Sequence of chain 2.A:
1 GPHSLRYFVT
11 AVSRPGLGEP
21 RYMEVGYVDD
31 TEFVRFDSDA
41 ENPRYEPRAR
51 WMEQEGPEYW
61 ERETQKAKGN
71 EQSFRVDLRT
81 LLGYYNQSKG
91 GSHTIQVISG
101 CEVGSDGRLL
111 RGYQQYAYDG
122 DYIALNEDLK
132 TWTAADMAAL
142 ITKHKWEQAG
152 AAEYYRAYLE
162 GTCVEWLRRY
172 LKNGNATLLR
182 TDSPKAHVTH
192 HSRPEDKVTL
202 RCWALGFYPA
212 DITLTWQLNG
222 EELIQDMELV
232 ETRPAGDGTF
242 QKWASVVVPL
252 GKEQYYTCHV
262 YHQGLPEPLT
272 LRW

A small-molecule ligand and the protein it binds are described below.
Small molecule (SMILES): CC(=O)N[C@@H]1[C@@H](O)[C@H](O)[C@@H](CO)O[C@H]1O

Binding-site contacts:
Ligand atom C1 contacts residue ASN86 of chain 2.A at 1.4 Å.
Ligand atom C5 contacts residue ASN86 of chain 2.A at 3.4 Å.
Ligand atom C7 contacts residue ASN86 of chain 2.A at 3.4 Å.
Ligand atom C2 contacts residue ASN86 of chain 2.A at 2.5 Å.
Ligand atom C8 contacts residue ASN86 of chain 2.A at 4.3 Å.
Ligand atom C6 contacts residue ASN86 of chain 2.A at 4.4 Å.
Ligand atom C3 contacts residue ASN86 of chain 2.A at 3.8 Å.
Ligand atom N2 contacts residue ASN86 of chain 2.A at 3.2 Å (h-bond).
Ligand atom O7 contacts residue ASN86 of chain 2.A at 3.6 Å.
Ligand atom C4 contacts residue ASN86 of chain 2.A at 4.0 Å.
Ligand atom O5 contacts residue ASN86 of chain 2.A at 2.0 Å (h-bond).